Binding-site contacts:
Ligand atom O6 contacts residue LEU468 of chain 1.A at 4.0 Å.
Ligand atom N2 contacts residue ASN476 of chain 1.A at 2.8 Å (h-bond).
Ligand atom C8 contacts residue LEU472 of chain 1.A at 3.9 Å (hydrophobic).
Ligand atom C7 contacts residue ASP442 of chain 1.A at 3.8 Å.
Ligand atom C3 contacts residue ASP442 of chain 1.A at 3.4 Å.
Ligand atom C3 contacts residue ASN476 of chain 1.A at 3.9 Å.
Ligand atom C7 contacts residue LEU472 of chain 1.A at 3.8 Å (hydrophobic).
Ligand atom O5 contacts residue ASP442 of chain 1.A at 3.9 Å.
Ligand atom N2 contacts residue ASP442 of chain 1.A at 2.7 Å (salt-bridge).
Ligand atom O6 contacts residue TYR420 of chain 1.A at 3.5 Å.
Ligand atom C3 contacts residue ARG441 of chain 1.A at 3.9 Å.
Ligand atom C2 contacts residue ASP442 of chain 1.A at 3.5 Å.
Ligand atom C1 contacts residue ASN476 of chain 1.A at 1.9 Å.
Ligand atom O5 contacts residue ARG441 of chain 1.A at 3.7 Å.
Ligand atom C2 contacts residue LEU472 of chain 1.A at 3.4 Å (hydrophobic).
Ligand atom C8 contacts residue ASN476 of chain 1.A at 3.8 Å.
Ligand atom O5 contacts residue ASN476 of chain 1.A at 2.7 Å (h-bond).
Ligand atom C6 contacts residue ASP442 of chain 1.A at 3.4 Å.
Ligand atom C2 contacts residue LEU468 of chain 1.A at 4.1 Å (hydrophobic).
Ligand atom C5 contacts residue ASN476 of chain 1.A at 4.0 Å.
Ligand atom C2 contacts residue ASN476 of chain 1.A at 2.5 Å.
Ligand atom O5 contacts residue LEU468 of chain 1.A at 3.8 Å.
Ligand atom O6 contacts residue ASP442 of chain 1.A at 3.6 Å.
Ligand atom C8 contacts residue TYR420 of chain 1.A at 3.5 Å (hydrophobic).
Ligand atom O3 contacts residue ARG441 of chain 1.A at 3.2 Å.
Ligand atom O4 contacts residue ASP442 of chain 1.A at 3.8 Å.
Ligand atom C8 contacts residue ASP442 of chain 1.A at 4.0 Å.
Ligand atom C1 contacts residue ASP442 of chain 1.A at 3.9 Å.
Ligand atom C8 contacts residue LYS475 of chain 1.A at 3.8 Å.
Ligand atom N2 contacts residue LEU472 of chain 1.A at 2.8 Å (h-bond).
Ligand atom O3 contacts residue LEU472 of chain 1.A at 3.9 Å.
Ligand atom C7 contacts residue ASN476 of chain 1.A at 3.2 Å.
Ligand atom C6 contacts residue TYR420 of chain 1.A at 3.5 Å (hydrophobic).
Ligand atom C5 contacts residue LEU468 of chain 1.A at 3.9 Å (hydrophobic).
Ligand atom O2 contacts residue ARG441 of chain 1.A at 3.8 Å.
Ligand atom O6 contacts residue ARG441 of chain 1.A at 3.3 Å (salt-bridge).
Ligand atom O7 contacts residue ASN476 of chain 1.A at 3.3 Å (h-bond).
Ligand atom C6 contacts residue LEU472 of chain 1.A at 4.0 Å (hydrophobic).
Ligand atom O3 contacts residue LEU468 of chain 1.A at 4.0 Å.
Ligand atom C6 contacts residue ARG441 of chain 1.A at 3.8 Å.

The small molecule below binds the protein below.
Small molecule (SMILES): CC(=O)N[C@H]1[C@@H](O[C@H]2[C@H](O)[C@@H](NC(C)=O)CO[C@@H]2CO)O[C@H](CO)[C@@H](O[C@@H]2O[C@H](CO)[C@@H](O)[C@H](O)[C@@H]2O)[C@@H]1O

Sequence of chain 1.A:
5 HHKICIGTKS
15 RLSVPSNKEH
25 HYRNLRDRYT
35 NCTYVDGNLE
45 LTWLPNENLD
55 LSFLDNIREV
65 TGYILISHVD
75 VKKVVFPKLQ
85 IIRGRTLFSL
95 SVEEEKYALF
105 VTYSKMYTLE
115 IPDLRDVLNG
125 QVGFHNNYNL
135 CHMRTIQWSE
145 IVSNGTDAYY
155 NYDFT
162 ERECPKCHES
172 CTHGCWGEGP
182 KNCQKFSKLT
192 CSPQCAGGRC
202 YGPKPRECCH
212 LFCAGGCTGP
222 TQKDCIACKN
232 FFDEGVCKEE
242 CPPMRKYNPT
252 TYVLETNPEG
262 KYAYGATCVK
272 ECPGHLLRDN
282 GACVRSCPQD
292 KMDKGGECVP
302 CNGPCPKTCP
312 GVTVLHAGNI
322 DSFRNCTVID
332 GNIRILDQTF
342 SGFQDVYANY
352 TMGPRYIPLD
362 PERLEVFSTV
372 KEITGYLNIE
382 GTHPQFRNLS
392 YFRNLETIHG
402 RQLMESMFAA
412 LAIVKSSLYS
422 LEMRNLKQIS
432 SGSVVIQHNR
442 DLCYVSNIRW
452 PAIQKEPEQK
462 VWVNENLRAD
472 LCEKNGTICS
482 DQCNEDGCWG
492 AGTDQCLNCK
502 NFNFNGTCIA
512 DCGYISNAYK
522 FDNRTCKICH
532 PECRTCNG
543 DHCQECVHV